Sequence of chain 1.B:
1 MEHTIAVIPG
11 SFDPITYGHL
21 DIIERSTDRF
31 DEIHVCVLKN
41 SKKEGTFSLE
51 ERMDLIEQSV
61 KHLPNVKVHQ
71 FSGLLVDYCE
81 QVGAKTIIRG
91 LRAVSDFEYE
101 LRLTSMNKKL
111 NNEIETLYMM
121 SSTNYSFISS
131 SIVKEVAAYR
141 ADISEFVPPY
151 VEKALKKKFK

Binding-site contacts:
Ligand atom N7 contacts residue ARG92 of chain 1.B at 3.1 Å (salt-bridge).
Ligand atom O2A contacts residue PHE12 of chain 1.B at 3.1 Å (h-bond).
Ligand atom C2 contacts residue SER121 of chain 1.B at 3.6 Å.
Ligand atom C5 contacts residue ARG92 of chain 1.B at 3.5 Å.
Ligand atom O3G contacts residue SER130 of chain 1.B at 3.2 Å (h-bond).
Ligand atom O3' contacts residue GLU100 of chain 1.B at 3.4 Å (salt-bridge).
Ligand atom O1A contacts residue GLY10 of chain 1.B at 3.7 Å.
Ligand atom O2A contacts residue HIS19 of chain 1.B at 2.9 Å.
Ligand atom O2' contacts residue ARG92 of chain 1.B at 3.3 Å (salt-bridge).
Ligand atom N6 contacts residue TYR125 of chain 1.B at 2.8 Å (h-bond).
Ligand atom O2G contacts residue SER130 of chain 1.B at 3.4 Å (h-bond).
Ligand atom C8 contacts residue HIS19 of chain 1.B at 3.6 Å.
Ligand atom O3' contacts residue GLY90 of chain 1.B at 3.0 Å (h-bond).
Ligand atom N6 contacts residue ILE128 of chain 1.B at 3.0 Å (h-bond).
Ligand atom N1 contacts residue SER121 of chain 1.B at 3.0 Å (h-bond).
Ligand atom N3 contacts residue GLY90 of chain 1.B at 3.6 Å.
Ligand atom O2' contacts residue ASP96 of chain 1.B at 3.7 Å.
Ligand atom C3' contacts residue ARG89 of chain 1.B at 3.7 Å.
Ligand atom O5' contacts residue HIS19 of chain 1.B at 3.6 Å.
Ligand atom O3' contacts residue ARG89 of chain 1.B at 3.6 Å (salt-bridge).
Ligand atom O2' contacts residue GLY90 of chain 1.B at 3.3 Å (h-bond).
Ligand atom O3G contacts residue SER129 of chain 1.B at 3.5 Å.
Ligand atom O3G contacts residue SER131 of chain 1.B at 3.1 Å (h-bond).
Ligand atom C6 contacts residue ARG92 of chain 1.B at 3.6 Å.
Ligand atom C8 contacts residue ARG92 of chain 1.B at 3.3 Å.
Ligand atom N1 contacts residue ARG92 of chain 1.B at 3.8 Å.
Ligand atom O1A contacts residue SER11 of chain 1.B at 3.2 Å (h-bond).
Ligand atom PA contacts residue HIS19 of chain 1.B at 3.8 Å.
Ligand atom C6 contacts residue TYR125 of chain 1.B at 3.8 Å (hydrophobic).
Ligand atom C5' contacts residue HIS19 of chain 1.B at 3.8 Å.
Ligand atom S1G contacts residue SER129 of chain 1.B at 3.8 Å.
Ligand atom C6 contacts residue GLY18 of chain 1.B at 3.6 Å.
Ligand atom O2A contacts residue SER11 of chain 1.B at 3.5 Å (h-bond).
Ligand atom S1G contacts residue ARG92 of chain 1.B at 3.1 Å (salt-bridge).
Ligand atom O2G contacts residue ARG92 of chain 1.B at 3.4 Å (salt-bridge).
Ligand atom O1B contacts residue ARG92 of chain 1.B at 3.5 Å (salt-bridge).
Ligand atom N6 contacts residue ARG92 of chain 1.B at 3.8 Å.
Ligand atom N6 contacts residue GLY18 of chain 1.B at 3.3 Å.
Ligand atom O4' contacts residue HIS19 of chain 1.B at 3.7 Å.
Ligand atom N7 contacts residue ILE128 of chain 1.B at 3.6 Å.

This small molecule binds to this protein.
Small molecule (SMILES): Nc1ncnc2c1ncn2[C@@H]1O[C@H](COP(=O)(O)OP(=O)(O)OP(O)(O)=S)[C@@H](O)[C@H]1O

Sequence of chain 1.A:
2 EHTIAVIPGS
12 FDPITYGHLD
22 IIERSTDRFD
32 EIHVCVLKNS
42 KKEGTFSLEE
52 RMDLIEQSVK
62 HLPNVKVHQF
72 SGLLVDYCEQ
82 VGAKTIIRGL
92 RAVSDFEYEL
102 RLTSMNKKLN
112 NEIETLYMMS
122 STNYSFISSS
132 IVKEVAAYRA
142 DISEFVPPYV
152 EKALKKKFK